Sequence of chain 1.B:
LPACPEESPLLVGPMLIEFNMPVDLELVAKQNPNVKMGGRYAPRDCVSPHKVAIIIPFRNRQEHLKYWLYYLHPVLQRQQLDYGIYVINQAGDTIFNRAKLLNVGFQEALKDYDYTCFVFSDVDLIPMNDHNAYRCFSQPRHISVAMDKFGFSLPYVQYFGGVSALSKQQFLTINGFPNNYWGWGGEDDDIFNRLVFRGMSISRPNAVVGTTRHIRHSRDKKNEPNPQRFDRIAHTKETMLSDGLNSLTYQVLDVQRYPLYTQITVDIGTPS

This small molecule binds to this protein.
Small molecule (SMILES): CC(=O)N[C@H]1[C@H](O[C@@H]2[C@@H](OC[C@H]3O[C@@H](O)[C@@H](O)[C@@H](O)[C@@H]3O)O[C@H](CO)[C@@H](O)[C@@H]2O)O[C@H](CO)[C@@H](O)[C@@H]1O

Binding-site contacts:
Ligand atom C6 contacts residue TYR171 of chain 1.B at 3.5 Å (hydrophobic).
Ligand atom O4 contacts residue GOL1 of chain 1.V at 3.6 Å.
Ligand atom C8 contacts residue GLY201 of chain 1.B at 3.8 Å.
Ligand atom O5 contacts residue TYR171 of chain 1.B at 3.9 Å.
Ligand atom C8 contacts residue ARG244 of chain 1.B at 3.9 Å.
Ligand atom C6 contacts residue PHE245 of chain 1.B at 3.5 Å (hydrophobic).
Ligand atom O3 contacts residue GOL1 of chain 1.V at 4.0 Å.
Ligand atom C8 contacts residue ILE248 of chain 1.B at 3.9 Å (hydrophobic).
Ligand atom C4 contacts residue ASP203 of chain 1.B at 3.6 Å.
Ligand atom O5 contacts residue TYR171 of chain 1.B at 3.9 Å.
Ligand atom C7 contacts residue ARG244 of chain 1.B at 3.7 Å.
Ligand atom O7 contacts residue ARG244 of chain 1.B at 2.7 Å (salt-bridge).
Ligand atom N2 contacts residue ASP204 of chain 1.B at 2.8 Å (salt-bridge).
Ligand atom O3 contacts residue GLY200 of chain 1.B at 3.5 Å.
Ligand atom O4 contacts residue TYR174 of chain 1.B at 3.5 Å.
Ligand atom C5 contacts residue TYR171 of chain 1.B at 3.8 Å (hydrophobic).
Ligand atom C1 contacts residue PRO170 of chain 1.B at 3.9 Å (hydrophobic).
Ligand atom C8 contacts residue PHE245 of chain 1.B at 3.9 Å (hydrophobic).
Ligand atom N2 contacts residue GLY201 of chain 1.B at 3.6 Å.
Ligand atom O6 contacts residue TRP199 of chain 1.B at 3.8 Å.
Ligand atom C5 contacts residue TYR171 of chain 1.B at 3.6 Å (hydrophobic).
Ligand atom O3 contacts residue ASP203 of chain 1.B at 2.5 Å (salt-bridge).
Ligand atom C2 contacts residue TYR171 of chain 1.B at 3.9 Å (hydrophobic).
Ligand atom C1 contacts residue TYR171 of chain 1.B at 3.7 Å (hydrophobic).
Ligand atom O3 contacts residue GLY201 of chain 1.B at 2.8 Å (h-bond).
Ligand atom C7 contacts residue ASP204 of chain 1.B at 3.6 Å.
Ligand atom O6 contacts residue TYR171 of chain 1.B at 3.9 Å.
Ligand atom O4 contacts residue ASP203 of chain 1.B at 2.6 Å (salt-bridge).
Ligand atom C6 contacts residue TYR174 of chain 1.B at 3.7 Å (hydrophobic).
Ligand atom C3 contacts residue TYR171 of chain 1.B at 3.6 Å (hydrophobic).
Ligand atom C6 contacts residue PHE165 of chain 1.B at 3.4 Å (hydrophobic).
Ligand atom O6 contacts residue PHE165 of chain 1.B at 3.6 Å.
Ligand atom C1 contacts residue TYR171 of chain 1.B at 3.4 Å (hydrophobic).
Ligand atom O1 contacts residue PRO170 of chain 1.B at 3.6 Å.
Ligand atom C3 contacts residue ASP203 of chain 1.B at 3.4 Å.
Ligand atom C3 contacts residue ASP204 of chain 1.B at 3.7 Å.
Ligand atom C8 contacts residue ASP204 of chain 1.B at 3.4 Å.
Ligand atom C2 contacts residue ASP204 of chain 1.B at 3.7 Å.
Ligand atom C7 contacts residue GLY201 of chain 1.B at 3.7 Å.
Ligand atom C5 contacts residue TYR174 of chain 1.B at 3.9 Å (hydrophobic).